This protein binds this small molecule.
Small molecule (SMILES): CC(=O)N[C@@H]1[C@@H](O)[C@H](O)[C@@H](CO)O[C@H]1O

Binding-site contacts:
Ligand atom C7 contacts residue ASN230 of chain 2.A at 3.7 Å.
Ligand atom C6 contacts residue TYR234 of chain 2.A at 3.5 Å (hydrophobic).
Ligand atom C7 contacts residue LEU227 of chain 2.A at 4.2 Å (hydrophobic).
Ligand atom C2 contacts residue ASN230 of chain 2.A at 2.4 Å.
Ligand atom C5 contacts residue ASN230 of chain 2.A at 3.7 Å.
Ligand atom O7 contacts residue ASN230 of chain 2.A at 4.1 Å.
Ligand atom C8 contacts residue LEU227 of chain 2.A at 4.1 Å (hydrophobic).
Ligand atom C4 contacts residue ASN230 of chain 2.A at 4.2 Å.
Ligand atom O5 contacts residue TYR234 of chain 2.A at 3.4 Å.
Ligand atom N2 contacts residue ASN230 of chain 2.A at 2.9 Å (h-bond).
Ligand atom C5 contacts residue TYR234 of chain 2.A at 3.6 Å (hydrophobic).
Ligand atom O7 contacts residue THR189 of chain 2.A at 4.4 Å.
Ligand atom C1 contacts residue ASN230 of chain 2.A at 1.4 Å.
Ligand atom O7 contacts residue LEU227 of chain 2.A at 3.7 Å.
Ligand atom O5 contacts residue ASN230 of chain 2.A at 2.4 Å (h-bond).
Ligand atom C8 contacts residue THR190 of chain 2.A at 3.4 Å.
Ligand atom C1 contacts residue TYR234 of chain 2.A at 3.8 Å (hydrophobic).
Ligand atom C3 contacts residue ASN230 of chain 2.A at 3.8 Å.
Ligand atom O5 contacts residue GLU231 of chain 2.A at 4.3 Å.

Sequence of chain 2.A:
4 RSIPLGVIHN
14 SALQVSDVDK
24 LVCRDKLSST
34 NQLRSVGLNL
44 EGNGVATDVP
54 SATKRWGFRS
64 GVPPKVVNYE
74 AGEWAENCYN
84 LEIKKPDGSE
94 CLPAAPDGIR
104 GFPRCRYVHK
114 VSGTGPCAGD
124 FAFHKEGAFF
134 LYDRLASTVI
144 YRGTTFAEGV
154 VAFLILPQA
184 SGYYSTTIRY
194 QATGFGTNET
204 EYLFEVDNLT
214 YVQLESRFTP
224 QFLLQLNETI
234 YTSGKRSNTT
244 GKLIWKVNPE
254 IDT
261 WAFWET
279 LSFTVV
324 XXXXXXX